Sequence of chain 1.C:
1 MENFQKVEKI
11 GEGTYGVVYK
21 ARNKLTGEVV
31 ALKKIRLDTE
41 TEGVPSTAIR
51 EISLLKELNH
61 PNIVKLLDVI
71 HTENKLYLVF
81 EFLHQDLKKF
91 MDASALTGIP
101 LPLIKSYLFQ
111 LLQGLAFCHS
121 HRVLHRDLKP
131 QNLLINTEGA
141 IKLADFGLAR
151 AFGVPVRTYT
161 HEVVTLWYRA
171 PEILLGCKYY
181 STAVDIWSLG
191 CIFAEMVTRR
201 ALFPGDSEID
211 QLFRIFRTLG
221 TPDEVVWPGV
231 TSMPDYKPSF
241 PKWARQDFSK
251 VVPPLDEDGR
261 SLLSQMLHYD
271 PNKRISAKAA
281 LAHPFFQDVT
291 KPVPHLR

Binding-site contacts:
Ligand atom C5A contacts residue ALA144 of chain 1.C at 4.4 Å (hydrophobic).
Ligand atom C2 contacts residue ALA31 of chain 1.C at 4.1 Å (hydrophobic).
Ligand atom N2A contacts residue ASP145 of chain 1.C at 4.1 Å.
Ligand atom N1 contacts residue LEU83 of chain 1.C at 3.4 Å (h-bond).
Ligand atom C7A contacts residue LYS33 of chain 1.C at 3.5 Å.
Ligand atom C5A contacts residue LEU134 of chain 1.C at 3.6 Å (hydrophobic).
Ligand atom C5 contacts residue GLU81 of chain 1.C at 4.1 Å.
Ligand atom C2 contacts residue LEU83 of chain 1.C at 4.1 Å (hydrophobic).
Ligand atom N1 contacts residue LEU134 of chain 1.C at 3.9 Å.
Ligand atom C3A contacts residue ASP145 of chain 1.C at 3.7 Å.
Ligand atom C6 contacts residue VAL64 of chain 1.C at 4.4 Å (hydrophobic).
Ligand atom N1 contacts residue GLU81 of chain 1.C at 3.4 Å (salt-bridge).
Ligand atom C6 contacts residue GLU81 of chain 1.C at 2.9 Å.
Ligand atom N7 contacts residue LEU134 of chain 1.C at 4.0 Å.
Ligand atom S4A contacts residue ASP145 of chain 1.C at 4.3 Å.
Ligand atom C5 contacts residue ALA31 of chain 1.C at 3.7 Å (hydrophobic).
Ligand atom C3A contacts residue ALA144 of chain 1.C at 4.4 Å (hydrophobic).
Ligand atom C4 contacts residue LEU134 of chain 1.C at 3.1 Å (hydrophobic).
Ligand atom N3 contacts residue LEU134 of chain 1.C at 3.0 Å.
Ligand atom C6 contacts residue LEU134 of chain 1.C at 4.0 Å (hydrophobic).
Ligand atom C6A contacts residue GLN131 of chain 1.C at 4.4 Å.
Ligand atom N7 contacts residue ILE10 of chain 1.C at 4.3 Å.
Ligand atom C6 contacts residue PHE80 of chain 1.C at 3.7 Å (hydrophobic).
Ligand atom C6 contacts residue PHE82 of chain 1.C at 4.3 Å (hydrophobic).
Ligand atom C6 contacts residue ALA31 of chain 1.C at 3.2 Å (hydrophobic).
Ligand atom N7 contacts residue LEU83 of chain 1.C at 3.0 Å (h-bond).
Ligand atom C2 contacts residue LEU134 of chain 1.C at 3.4 Å (hydrophobic).
Ligand atom C5 contacts residue VAL64 of chain 1.C at 4.2 Å (hydrophobic).
Ligand atom S4A contacts residue PHE80 of chain 1.C at 4.2 Å.
Ligand atom C6 contacts residue LEU83 of chain 1.C at 4.3 Å (hydrophobic).
Ligand atom C1A contacts residue LEU134 of chain 1.C at 4.0 Å (hydrophobic).
Ligand atom C5 contacts residue LEU134 of chain 1.C at 3.6 Å (hydrophobic).
Ligand atom C7A contacts residue GLU51 of chain 1.C at 3.7 Å.
Ligand atom C3A contacts residue LYS33 of chain 1.C at 4.2 Å.
Ligand atom C5 contacts residue PHE80 of chain 1.C at 3.7 Å (hydrophobic).
Ligand atom C6A contacts residue LEU134 of chain 1.C at 3.9 Å (hydrophobic).
Ligand atom N1 contacts residue ALA31 of chain 1.C at 3.4 Å.
Ligand atom N1 contacts residue PHE82 of chain 1.C at 3.9 Å.
Ligand atom C7A contacts residue ASP145 of chain 1.C at 2.9 Å.
Ligand atom S4A contacts residue ALA144 of chain 1.C at 4.3 Å.

A protein and the small-molecule ligand that binds it are described below.
Small molecule (SMILES): Cc1nc(C)c(-c2ccnc(N)n2)s1